Sequence of chain 1.A:
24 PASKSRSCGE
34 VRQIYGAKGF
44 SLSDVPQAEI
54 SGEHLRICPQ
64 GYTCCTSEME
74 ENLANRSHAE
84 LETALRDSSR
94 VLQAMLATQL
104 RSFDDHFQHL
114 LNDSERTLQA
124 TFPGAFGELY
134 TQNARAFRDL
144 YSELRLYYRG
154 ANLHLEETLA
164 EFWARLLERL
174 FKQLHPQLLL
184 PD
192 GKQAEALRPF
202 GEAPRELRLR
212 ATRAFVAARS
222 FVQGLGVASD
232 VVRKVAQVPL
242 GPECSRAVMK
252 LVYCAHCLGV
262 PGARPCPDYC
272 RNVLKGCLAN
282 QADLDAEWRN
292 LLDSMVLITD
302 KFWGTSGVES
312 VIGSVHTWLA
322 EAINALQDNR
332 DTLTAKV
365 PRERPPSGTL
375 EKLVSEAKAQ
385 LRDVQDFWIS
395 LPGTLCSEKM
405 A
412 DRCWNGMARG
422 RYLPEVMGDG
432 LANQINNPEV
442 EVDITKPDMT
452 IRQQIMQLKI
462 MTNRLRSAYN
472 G

Binding-site contacts:
Ligand atom C7 contacts residue ASN115 of chain 1.A at 3.5 Å.
Ligand atom O4 contacts residue ARG152 of chain 1.A at 4.3 Å.
Ligand atom O3 contacts residue GLN111 of chain 1.A at 4.4 Å.
Ligand atom C1 contacts residue ASN115 of chain 1.A at 1.4 Å.
Ligand atom N2 contacts residue GLN111 of chain 1.A at 3.5 Å (h-bond).
Ligand atom C3 contacts residue ASN115 of chain 1.A at 3.8 Å.
Ligand atom C7 contacts residue GLN111 of chain 1.A at 4.3 Å.
Ligand atom O5 contacts residue ARG148 of chain 1.A at 4.3 Å.
Ligand atom C6 contacts residue ARG148 of chain 1.A at 4.3 Å.
Ligand atom C5 contacts residue ARG152 of chain 1.A at 4.4 Å.
Ligand atom C8 contacts residue ARG119 of chain 1.A at 4.5 Å.
Ligand atom C8 contacts residue ASN115 of chain 1.A at 3.5 Å.
Ligand atom C5 contacts residue ARG148 of chain 1.A at 4.4 Å.
Ligand atom O7 contacts residue ASP108 of chain 1.A at 3.9 Å.
Ligand atom C2 contacts residue GLN111 of chain 1.A at 4.2 Å.
Ligand atom C1 contacts residue GLN111 of chain 1.A at 4.5 Å.
Ligand atom O7 contacts residue GLN111 of chain 1.A at 3.9 Å.
Ligand atom O7 contacts residue HIS112 of chain 1.A at 4.0 Å.
Ligand atom C3 contacts residue GLN111 of chain 1.A at 4.0 Å.
Ligand atom O7 contacts residue ASN115 of chain 1.A at 4.4 Å.
Ligand atom O5 contacts residue ASN115 of chain 1.A at 2.3 Å (h-bond).
Ligand atom C4 contacts residue ASN115 of chain 1.A at 4.2 Å.
Ligand atom N2 contacts residue ASN115 of chain 1.A at 3.0 Å (h-bond).
Ligand atom C2 contacts residue ASN115 of chain 1.A at 2.5 Å.
Ligand atom C5 contacts residue ASN115 of chain 1.A at 3.6 Å.

A protein and the small-molecule ligand that binds it are described below.
Small molecule (SMILES): CC(=O)N[C@@H]1[C@@H](O)[C@H](O)[C@@H](CO)O[C@H]1O